Sequence of chain 1.B:
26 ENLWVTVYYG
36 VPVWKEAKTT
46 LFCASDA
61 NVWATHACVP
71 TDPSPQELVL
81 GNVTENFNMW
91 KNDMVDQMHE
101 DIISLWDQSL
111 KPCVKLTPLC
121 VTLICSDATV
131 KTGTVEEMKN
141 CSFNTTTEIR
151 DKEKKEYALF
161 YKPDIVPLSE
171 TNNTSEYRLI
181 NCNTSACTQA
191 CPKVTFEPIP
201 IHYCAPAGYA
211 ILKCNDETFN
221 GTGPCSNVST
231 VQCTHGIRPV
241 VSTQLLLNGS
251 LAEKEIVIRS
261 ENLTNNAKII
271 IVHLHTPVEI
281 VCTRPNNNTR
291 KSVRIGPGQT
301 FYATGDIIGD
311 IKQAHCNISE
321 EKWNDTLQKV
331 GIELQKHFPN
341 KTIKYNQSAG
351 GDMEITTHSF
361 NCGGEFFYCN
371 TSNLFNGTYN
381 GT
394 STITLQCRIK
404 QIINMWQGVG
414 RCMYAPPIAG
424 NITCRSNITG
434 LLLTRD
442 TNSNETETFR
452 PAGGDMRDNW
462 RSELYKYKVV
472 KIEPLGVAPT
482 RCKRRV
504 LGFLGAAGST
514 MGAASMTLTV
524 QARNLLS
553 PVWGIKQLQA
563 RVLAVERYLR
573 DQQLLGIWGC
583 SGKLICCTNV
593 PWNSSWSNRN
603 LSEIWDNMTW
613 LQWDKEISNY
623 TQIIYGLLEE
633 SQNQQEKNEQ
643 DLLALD

The small molecule below binds the protein below.
Small molecule (SMILES): CC(=O)N[C@H]1[C@H](O[C@H]2[C@H](O)[C@@H](NC(C)=O)CO[C@@H]2CO)O[C@H](CO)[C@@H](O)[C@@H]1O

Binding-site contacts:
Ligand atom C8 contacts residue ASN361 of chain 1.B at 3.6 Å.
Ligand atom N2 contacts residue ARG428 of chain 1.B at 4.3 Å.
Ligand atom C5 contacts residue ASN248 of chain 1.B at 3.6 Å.
Ligand atom O5 contacts residue ASN248 of chain 1.B at 2.3 Å (h-bond).
Ligand atom O7 contacts residue ASN361 of chain 1.B at 4.3 Å.
Ligand atom C6 contacts residue NAG1 of chain 1.KA at 4.0 Å.
Ligand atom C7 contacts residue ASN361 of chain 1.B at 4.2 Å.
Ligand atom C3 contacts residue ARG428 of chain 1.B at 3.6 Å.
Ligand atom C8 contacts residue PHE360 of chain 1.B at 4.5 Å (hydrophobic).
Ligand atom O6 contacts residue GLU197 of chain 1.B at 3.7 Å.
Ligand atom C8 contacts residue SER429 of chain 1.B at 3.7 Å.
Ligand atom C4 contacts residue ARG428 of chain 1.B at 4.0 Å.
Ligand atom O3 contacts residue CYS427 of chain 1.B at 4.1 Å.
Ligand atom O5 contacts residue NAG1 of chain 1.KA at 4.5 Å.
Ligand atom C3 contacts residue SER429 of chain 1.B at 4.2 Å.
Ligand atom O4 contacts residue ARG428 of chain 1.B at 4.1 Å.
Ligand atom C2 contacts residue SER429 of chain 1.B at 3.8 Å.
Ligand atom C5 contacts residue ARG428 of chain 1.B at 3.7 Å.
Ligand atom C8 contacts residue LEU247 of chain 1.B at 3.8 Å (hydrophobic).
Ligand atom C1 contacts residue GLU197 of chain 1.B at 4.2 Å.
Ligand atom N2 contacts residue ASN248 of chain 1.B at 3.0 Å (h-bond).
Ligand atom C1 contacts residue ASN248 of chain 1.B at 1.4 Å.
Ligand atom O6 contacts residue NAG1 of chain 1.KA at 2.8 Å (h-bond).
Ligand atom C4 contacts residue ASN248 of chain 1.B at 4.2 Å.
Ligand atom C2 contacts residue ARG428 of chain 1.B at 4.0 Å.
Ligand atom C5 contacts residue NAG1 of chain 1.KA at 4.3 Å.
Ligand atom C5 contacts residue GLU197 of chain 1.B at 3.9 Å.
Ligand atom C2 contacts residue ASN248 of chain 1.B at 2.5 Å.
Ligand atom O7 contacts residue PRO198 of chain 1.B at 4.1 Å.
Ligand atom C7 contacts residue ASN248 of chain 1.B at 3.8 Å.
Ligand atom C6 contacts residue GLU197 of chain 1.B at 4.5 Å.
Ligand atom O5 contacts residue ARG428 of chain 1.B at 4.1 Å.
Ligand atom C1 contacts residue ARG428 of chain 1.B at 3.7 Å.
Ligand atom C1 contacts residue SER429 of chain 1.B at 3.8 Å.
Ligand atom C3 contacts residue ASN248 of chain 1.B at 3.8 Å.
Ligand atom C7 contacts residue SER429 of chain 1.B at 3.8 Å.
Ligand atom N2 contacts residue SER429 of chain 1.B at 3.0 Å (h-bond).
Ligand atom O7 contacts residue ASN248 of chain 1.B at 4.0 Å.
Ligand atom O5 contacts residue GLU197 of chain 1.B at 4.2 Å.
Ligand atom O7 contacts residue ARG428 of chain 1.B at 4.2 Å.